Sequence of chain 1.E:
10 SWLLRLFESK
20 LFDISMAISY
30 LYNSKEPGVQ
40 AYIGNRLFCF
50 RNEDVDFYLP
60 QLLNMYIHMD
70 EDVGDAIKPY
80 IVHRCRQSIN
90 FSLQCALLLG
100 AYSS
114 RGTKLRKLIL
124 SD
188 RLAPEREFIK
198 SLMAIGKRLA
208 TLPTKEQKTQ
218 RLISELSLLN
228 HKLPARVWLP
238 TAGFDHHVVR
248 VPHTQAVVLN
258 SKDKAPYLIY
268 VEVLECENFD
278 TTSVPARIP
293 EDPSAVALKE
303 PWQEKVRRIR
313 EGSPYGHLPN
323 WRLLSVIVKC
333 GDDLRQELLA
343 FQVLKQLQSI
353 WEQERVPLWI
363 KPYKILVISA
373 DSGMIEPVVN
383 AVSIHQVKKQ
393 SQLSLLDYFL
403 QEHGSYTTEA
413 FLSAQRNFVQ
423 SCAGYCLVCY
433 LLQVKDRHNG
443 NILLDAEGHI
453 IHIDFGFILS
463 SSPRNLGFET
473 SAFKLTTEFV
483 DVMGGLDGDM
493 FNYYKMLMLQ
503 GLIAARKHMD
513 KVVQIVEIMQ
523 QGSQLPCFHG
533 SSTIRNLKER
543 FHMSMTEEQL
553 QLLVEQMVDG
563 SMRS

The protein below binds the small molecule below.
Small molecule (SMILES): CC(=O)N=c1[nH]c(C)c(-c2ccc(Cl)c(S(=O)(=O)NCCO)c2)s1

Binding-site contacts:
Ligand atom NAK contacts residue LEU445 of chain 1.E at 4.0 Å.
Ligand atom CAC contacts residue GLU339 of chain 1.E at 4.1 Å.
Ligand atom CAE contacts residue VAL380 of chain 1.E at 4.1 Å (hydrophobic).
Ligand atom CAE contacts residue PRO379 of chain 1.E at 4.0 Å (hydrophobic).
Ligand atom OAO contacts residue LYS331 of chain 1.E at 3.3 Å.
Ligand atom CAE contacts residue TYR365 of chain 1.E at 3.2 Å (hydrophobic).
Ligand atom OAM contacts residue LYS331 of chain 1.E at 3.7 Å.
Ligand atom CAW contacts residue ASP456 of chain 1.E at 3.6 Å.
Ligand atom CAT contacts residue ALA383 of chain 1.E at 3.2 Å (hydrophobic).
Ligand atom OAO contacts residue PRO263 of chain 1.E at 3.5 Å.
Ligand atom OAX contacts residue ASP456 of chain 1.E at 3.2 Å (salt-bridge).
Ligand atom CAT contacts residue VAL380 of chain 1.E at 3.4 Å (hydrophobic).
Ligand atom NAK contacts residue VAL380 of chain 1.E at 2.7 Å (h-bond).
Ligand atom CAQ contacts residue LEU445 of chain 1.E at 3.7 Å (hydrophobic).
Ligand atom OAX contacts residue ASN443 of chain 1.E at 4.1 Å.
Ligand atom CAC contacts residue ILE377 of chain 1.E at 3.9 Å (hydrophobic).
Ligand atom CAD contacts residue ILE455 of chain 1.E at 3.6 Å (hydrophobic).
Ligand atom CAB contacts residue ILE377 of chain 1.E at 3.8 Å (hydrophobic).
Ligand atom CAS contacts residue ALA383 of chain 1.E at 4.0 Å (hydrophobic).
Ligand atom CAQ contacts residue VAL380 of chain 1.E at 3.4 Å (hydrophobic).
Ligand atom OAO contacts residue ILE329 of chain 1.E at 3.5 Å.
Ligand atom CAQ contacts residue PRO379 of chain 1.E at 3.6 Å (hydrophobic).
Ligand atom CAJ contacts residue VAL380 of chain 1.E at 3.8 Å (hydrophobic).
Ligand atom NAR contacts residue PRO379 of chain 1.E at 3.9 Å.
Ligand atom NAR contacts residue VAL380 of chain 1.E at 2.4 Å (h-bond).
Ligand atom CAC contacts residue TYR365 of chain 1.E at 3.6 Å (hydrophobic).
Ligand atom CAJ contacts residue PRO379 of chain 1.E at 3.7 Å (hydrophobic).
Ligand atom CAS contacts residue VAL380 of chain 1.E at 3.3 Å (hydrophobic).
Ligand atom NAK contacts residue PRO379 of chain 1.E at 3.3 Å.
Ligand atom CL contacts residue ASP456 of chain 1.E at 3.9 Å.
Ligand atom CAD contacts residue TYR365 of chain 1.E at 3.8 Å (hydrophobic).
Ligand atom CAE contacts residue ILE377 of chain 1.E at 3.9 Å (hydrophobic).
Ligand atom CAH contacts residue ILE455 of chain 1.E at 4.0 Å (hydrophobic).
Ligand atom CAG contacts residue ILE329 of chain 1.E at 3.6 Å (hydrophobic).
Ligand atom NAR contacts residue LEU445 of chain 1.E at 4.0 Å.
Ligand atom CAE contacts residue GLU378 of chain 1.E at 4.1 Å.
Ligand atom CL contacts residue ILE377 of chain 1.E at 4.0 Å.
Ligand atom CAC contacts residue ILE455 of chain 1.E at 3.4 Å (hydrophobic).
Ligand atom CL contacts residue LYS331 of chain 1.E at 3.9 Å.
Ligand atom SAP contacts residue LEU445 of chain 1.E at 4.0 Å.